Binding-site contacts:
Ligand atom O1 contacts residue LYS15 of chain 1.G at 3.7 Å.
Ligand atom O3 contacts residue TRP340 of chain 1.G at 4.0 Å.
Ligand atom O4 contacts residue TRP340 of chain 1.G at 3.7 Å.
Ligand atom C6 contacts residue GLU153 of chain 1.G at 3.7 Å.
Ligand atom O2 contacts residue TRP62 of chain 1.G at 3.0 Å (h-bond).
Ligand atom C6 contacts residue TYR155 of chain 1.G at 3.6 Å (hydrophobic).
Ligand atom O3 contacts residue ALA63 of chain 1.G at 3.8 Å.
Ligand atom C6 contacts residue PRO154 of chain 1.G at 3.7 Å (hydrophobic).
Ligand atom O2 contacts residue LYS15 of chain 1.G at 2.7 Å (salt-bridge).
Ligand atom C6 contacts residue PHE156 of chain 1.G at 3.8 Å (hydrophobic).
Ligand atom O6 contacts residue PRO154 of chain 1.G at 3.1 Å.
Ligand atom O2 contacts residue ASP65 of chain 1.G at 3.0 Å (salt-bridge).
Ligand atom O4 contacts residue ARG66 of chain 1.G at 2.7 Å (salt-bridge).
Ligand atom O3 contacts residue TRP62 of chain 1.G at 3.6 Å (h-bond).
Ligand atom O3 contacts residue TYR155 of chain 1.G at 3.8 Å.
Ligand atom O5 contacts residue TYR155 of chain 1.G at 3.4 Å.
Ligand atom C3 contacts residue TRP62 of chain 1.G at 3.9 Å (hydrophobic).
Ligand atom O1 contacts residue ASN12 of chain 1.G at 3.0 Å (h-bond).
Ligand atom C6 contacts residue TRP340 of chain 1.G at 3.5 Å (hydrophobic).
Ligand atom O6 contacts residue GLU153 of chain 1.G at 2.8 Å (salt-bridge).
Ligand atom C1 contacts residue ASP14 of chain 1.G at 3.7 Å.
Ligand atom C2 contacts residue ASP65 of chain 1.G at 3.5 Å.
Ligand atom O6 contacts residue TYR155 of chain 1.G at 2.9 Å (h-bond).
Ligand atom O2 contacts residue GLU111 of chain 1.G at 3.1 Å (salt-bridge).
Ligand atom O3 contacts residue GLU111 of chain 1.G at 3.2 Å (salt-bridge).
Ligand atom C1 contacts residue TYR155 of chain 1.G at 3.8 Å (hydrophobic).
Ligand atom O1 contacts residue TRP62 of chain 1.G at 3.9 Å.
Ligand atom C4 contacts residue ARG66 of chain 1.G at 3.8 Å.
Ligand atom O1 contacts residue ASP14 of chain 1.G at 3.7 Å.
Ligand atom O5 contacts residue ASP14 of chain 1.G at 3.8 Å.
Ligand atom C3 contacts residue ASP65 of chain 1.G at 3.6 Å.
Ligand atom O3 contacts residue ASP65 of chain 1.G at 2.6 Å (salt-bridge).
Ligand atom C1 contacts residue LYS15 of chain 1.G at 3.5 Å.
Ligand atom C4 contacts residue TRP340 of chain 1.G at 3.6 Å (hydrophobic).
Ligand atom C2 contacts residue GLU111 of chain 1.G at 3.2 Å.
Ligand atom C2 contacts residue LYS15 of chain 1.G at 3.3 Å.
Ligand atom O4 contacts residue ARG344 of chain 1.G at 3.5 Å (salt-bridge).
Ligand atom O2 contacts residue ALA63 of chain 1.G at 3.5 Å.
Ligand atom O3 contacts residue ARG66 of chain 1.G at 3.1 Å (salt-bridge).
Ligand atom C3 contacts residue GLU111 of chain 1.G at 3.9 Å.

Sequence of chain 1.G:
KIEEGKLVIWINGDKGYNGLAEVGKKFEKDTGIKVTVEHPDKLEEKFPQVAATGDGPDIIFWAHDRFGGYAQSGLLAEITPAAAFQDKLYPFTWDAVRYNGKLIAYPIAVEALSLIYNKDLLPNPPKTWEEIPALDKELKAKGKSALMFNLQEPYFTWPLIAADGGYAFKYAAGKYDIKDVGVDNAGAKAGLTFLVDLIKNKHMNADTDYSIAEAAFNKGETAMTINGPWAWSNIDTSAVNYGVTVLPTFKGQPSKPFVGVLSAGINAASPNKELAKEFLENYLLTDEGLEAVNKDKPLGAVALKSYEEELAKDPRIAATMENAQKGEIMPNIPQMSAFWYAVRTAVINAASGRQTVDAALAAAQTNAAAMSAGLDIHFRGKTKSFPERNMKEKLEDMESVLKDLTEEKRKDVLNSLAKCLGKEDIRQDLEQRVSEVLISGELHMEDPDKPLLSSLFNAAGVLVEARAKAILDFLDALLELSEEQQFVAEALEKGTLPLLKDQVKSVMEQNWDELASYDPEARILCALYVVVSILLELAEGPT

This small molecule binds to this protein.
Small molecule (SMILES): OC[C@H]1O[C@H](O[C@H]2[C@H](O)[C@@H](O)[C@@H](O)O[C@@H]2CO)[C@H](O)[C@@H](O)[C@@H]1O